Binding-site contacts:
Ligand atom S4 contacts residue PHE294 of chain 1.C at 3.8 Å.
Ligand atom N7 contacts residue PHE294 of chain 1.C at 3.9 Å.
Ligand atom O18 contacts residue TYR81 of chain 1.C at 3.5 Å (h-bond).
Ligand atom O25 contacts residue ILE298 of chain 1.C at 3.9 Å.
Ligand atom C16 contacts residue TRP254 of chain 1.C at 3.6 Å (hydrophobic).
Ligand atom O28 contacts residue ILE298 of chain 1.C at 3.6 Å.
Ligand atom C21 contacts residue SER290 of chain 1.C at 3.9 Å.
Ligand atom C12 contacts residue ASN243 of chain 1.C at 3.0 Å.
Ligand atom C9 contacts residue PHE294 of chain 1.C at 3.6 Å (hydrophobic).
Ligand atom C1 contacts residue PHE294 of chain 1.C at 3.3 Å (hydrophobic).
Ligand atom C14 contacts residue PHE294 of chain 1.C at 3.9 Å (hydrophobic).
Ligand atom C15 contacts residue TYR251 of chain 1.C at 3.4 Å (hydrophobic).
Ligand atom O23 contacts residue PHE294 of chain 1.C at 3.8 Å.
Ligand atom C12 contacts residue LEU241 of chain 1.C at 3.8 Å (hydrophobic).
Ligand atom C2 contacts residue PHE294 of chain 1.C at 3.5 Å (hydrophobic).
Ligand atom O23 contacts residue GLN291 of chain 1.C at 3.6 Å.
Ligand atom C22 contacts residue SER290 of chain 1.C at 3.3 Å.
Ligand atom C3 contacts residue PHE294 of chain 1.C at 3.6 Å (hydrophobic).
Ligand atom C16 contacts residue ILE258 of chain 1.C at 3.6 Å (hydrophobic).
Ligand atom O20 contacts residue PHE262 of chain 1.C at 3.4 Å.
Ligand atom C27 contacts residue ILE298 of chain 1.C at 3.5 Å (hydrophobic).
Ligand atom C21 contacts residue GLN291 of chain 1.C at 3.8 Å.
Ligand atom C6 contacts residue MET195 of chain 1.C at 3.6 Å (hydrophobic).
Ligand atom S17 contacts residue TRP254 of chain 1.C at 3.9 Å.
Ligand atom C16 contacts residue THR255 of chain 1.C at 3.5 Å.
Ligand atom C26 contacts residue ILE298 of chain 1.C at 3.2 Å (hydrophobic).
Ligand atom O28 contacts residue PHE294 of chain 1.C at 3.9 Å.
Ligand atom C15 contacts residue GLN291 of chain 1.C at 3.1 Å.
Ligand atom S17 contacts residue TYR81 of chain 1.C at 3.5 Å.
Ligand atom S17 contacts residue ASN243 of chain 1.C at 3.5 Å (h-bond).
Ligand atom C12 contacts residue TYR81 of chain 1.C at 3.9 Å (hydrophobic).
Ligand atom C13 contacts residue ASN243 of chain 1.C at 3.2 Å.
Ligand atom O28 contacts residue MET195 of chain 1.C at 2.8 Å.
Ligand atom C14 contacts residue PRO244 of chain 1.C at 3.7 Å (hydrophobic).
Ligand atom O18 contacts residue LEU241 of chain 1.C at 3.9 Å.
Ligand atom C11 contacts residue TYR81 of chain 1.C at 3.8 Å (hydrophobic).
Ligand atom C14 contacts residue GLN291 of chain 1.C at 3.7 Å.
Ligand atom C15 contacts residue THR255 of chain 1.C at 3.7 Å.
Ligand atom N10 contacts residue ILE258 of chain 1.C at 3.8 Å.
Ligand atom C5 contacts residue PHE294 of chain 1.C at 3.6 Å (hydrophobic).

Sequence of chain 1.C:
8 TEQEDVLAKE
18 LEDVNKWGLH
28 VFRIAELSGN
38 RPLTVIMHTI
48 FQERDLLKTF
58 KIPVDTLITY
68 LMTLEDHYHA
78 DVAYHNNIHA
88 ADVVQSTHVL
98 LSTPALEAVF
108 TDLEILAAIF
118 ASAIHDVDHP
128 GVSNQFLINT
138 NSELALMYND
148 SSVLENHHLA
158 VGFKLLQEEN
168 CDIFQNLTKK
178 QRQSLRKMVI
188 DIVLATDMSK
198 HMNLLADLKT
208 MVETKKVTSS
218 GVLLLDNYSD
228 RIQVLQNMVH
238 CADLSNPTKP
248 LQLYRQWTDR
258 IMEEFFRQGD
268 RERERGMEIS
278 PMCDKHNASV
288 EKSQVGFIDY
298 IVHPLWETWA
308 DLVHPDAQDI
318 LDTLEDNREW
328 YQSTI

The small molecule below binds the protein below.
Small molecule (SMILES): CCOC(=O)c1c(NC(=O)Cc2cccs2)sc2c1CCN(C(=O)OCC)C2